Sequence of chain 44.A:
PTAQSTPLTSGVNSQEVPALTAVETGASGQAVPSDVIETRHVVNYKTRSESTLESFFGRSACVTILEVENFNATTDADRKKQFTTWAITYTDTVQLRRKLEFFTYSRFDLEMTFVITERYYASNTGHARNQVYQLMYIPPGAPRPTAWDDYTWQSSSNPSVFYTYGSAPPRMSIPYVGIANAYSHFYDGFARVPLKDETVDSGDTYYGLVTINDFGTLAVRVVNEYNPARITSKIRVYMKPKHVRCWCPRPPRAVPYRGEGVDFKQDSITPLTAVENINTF

Binding-site contacts:
Ligand atom C1 contacts residue SER147 of chain 44.A at 3.6 Å.
Ligand atom C1 contacts residue PRO252 of chain 43.A at 4.1 Å (hydrophobic).
Ligand atom C3 contacts residue PRO252 of chain 43.A at 3.9 Å (hydrophobic).
Ligand atom C4 contacts residue PRO252 of chain 43.A at 3.8 Å (hydrophobic).
Ligand atom C4 contacts residue TYR145 of chain 44.A at 3.6 Å (hydrophobic).
Ligand atom O4 contacts residue ASN251 of chain 43.A at 4.2 Å.
Ligand atom C6 contacts residue TYR145 of chain 44.A at 3.4 Å (hydrophobic).
Ligand atom C5 contacts residue TYR145 of chain 44.A at 3.3 Å (hydrophobic).
Ligand atom O1B contacts residue SER147 of chain 44.A at 3.1 Å (h-bond).
Ligand atom C10 contacts residue TYR250 of chain 43.A at 3.5 Å (hydrophobic).
Ligand atom C8 contacts residue ALA146 of chain 44.A at 4.4 Å (hydrophobic).
Ligand atom O4 contacts residue TYR250 of chain 43.A at 3.4 Å.
Ligand atom C9 contacts residue TYR145 of chain 44.A at 4.2 Å (hydrophobic).
Ligand atom C10 contacts residue TYR145 of chain 44.A at 3.6 Å (hydrophobic).
Ligand atom C7 contacts residue TYR145 of chain 44.A at 3.8 Å (hydrophobic).
Ligand atom O4 contacts residue PRO252 of chain 43.A at 3.8 Å.
Ligand atom C11 contacts residue ARG143 of chain 44.A at 4.0 Å.
Ligand atom O1A contacts residue SER147 of chain 44.A at 2.8 Å (h-bond).
Ligand atom C11 contacts residue TYR145 of chain 44.A at 3.7 Å (hydrophobic).
Ligand atom N5 contacts residue TYR145 of chain 44.A at 2.6 Å (h-bond).
Ligand atom O8 contacts residue ALA146 of chain 44.A at 3.3 Å.
Ligand atom O10 contacts residue TYR250 of chain 43.A at 2.7 Å (h-bond).
Ligand atom O1B contacts residue ALA146 of chain 44.A at 3.2 Å.
Ligand atom O1A contacts residue ALA146 of chain 44.A at 4.2 Å.
Ligand atom O1B contacts residue ASN148 of chain 44.A at 4.3 Å.
Ligand atom N5 contacts residue TYR250 of chain 43.A at 4.4 Å.
Ligand atom O4 contacts residue TYR145 of chain 44.A at 4.2 Å.
Ligand atom O1A contacts residue PRO252 of chain 43.A at 3.3 Å.
Ligand atom C1 contacts residue ALA146 of chain 44.A at 3.9 Å (hydrophobic).
Ligand atom C11 contacts residue TYR250 of chain 43.A at 3.7 Å (hydrophobic).
Ligand atom C6 contacts residue ALA146 of chain 44.A at 4.2 Å (hydrophobic).

The small molecule below binds the protein below.
Small molecule (SMILES): CC(=O)N[C@H]1[C@H]([C@H](O)[C@H](O)CO)O[C@@](O)(C(=O)O)C[C@@H]1O

Sequence of chain 43.A:
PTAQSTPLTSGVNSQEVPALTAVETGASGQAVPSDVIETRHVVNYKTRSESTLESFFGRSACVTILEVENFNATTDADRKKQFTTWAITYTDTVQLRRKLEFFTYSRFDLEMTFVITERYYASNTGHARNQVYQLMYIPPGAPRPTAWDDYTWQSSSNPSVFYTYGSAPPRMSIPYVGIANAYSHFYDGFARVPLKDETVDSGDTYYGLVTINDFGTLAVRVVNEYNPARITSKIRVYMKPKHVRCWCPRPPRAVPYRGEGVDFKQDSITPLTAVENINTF